Sequence of chain 1.A:
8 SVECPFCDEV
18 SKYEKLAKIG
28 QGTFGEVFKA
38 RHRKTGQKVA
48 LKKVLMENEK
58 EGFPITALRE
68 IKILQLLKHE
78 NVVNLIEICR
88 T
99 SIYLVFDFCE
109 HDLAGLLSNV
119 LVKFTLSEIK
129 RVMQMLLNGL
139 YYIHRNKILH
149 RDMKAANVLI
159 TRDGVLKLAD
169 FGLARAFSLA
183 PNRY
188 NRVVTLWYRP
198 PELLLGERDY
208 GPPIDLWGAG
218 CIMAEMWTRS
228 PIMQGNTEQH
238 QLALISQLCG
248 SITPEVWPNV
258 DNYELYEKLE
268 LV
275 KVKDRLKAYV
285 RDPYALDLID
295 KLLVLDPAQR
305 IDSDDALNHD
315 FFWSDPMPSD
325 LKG

A protein and the small-molecule ligand that binds it are described below.
Small molecule (SMILES): CN1CC[C@H](c2c(O)cc(O)c3c(=O)cc(-c4ccccc4Cl)oc23)[C@H](O)C1

Binding-site contacts:
Ligand atom C3 contacts residue CYS107 of chain 1.A at 3.4 Å (hydrophobic).
Ligand atom C21 contacts residue ILE26 of chain 1.A at 3.5 Å (hydrophobic).
Ligand atom C2 contacts residue ILE26 of chain 1.A at 3.8 Å (hydrophobic).
Ligand atom C6 contacts residue PHE104 of chain 1.A at 3.8 Å (hydrophobic).
Ligand atom C5 contacts residue VAL80 of chain 1.A at 3.9 Å (hydrophobic).
Ligand atom O4 contacts residue ALA47 of chain 1.A at 3.2 Å.
Ligand atom C25 contacts residue GLU108 of chain 1.A at 3.6 Å.
Ligand atom O3 contacts residue LYS49 of chain 1.A at 3.2 Å.
Ligand atom C12 contacts residue ASP168 of chain 1.A at 3.8 Å.
Ligand atom O1 contacts residue LEU157 of chain 1.A at 3.8 Å.
Ligand atom C26 contacts residue ILE26 of chain 1.A at 3.7 Å (hydrophobic).
Ligand atom C10 contacts residue LEU157 of chain 1.A at 3.2 Å (hydrophobic).
Ligand atom C16 contacts residue ALA154 of chain 1.A at 3.2 Å (hydrophobic).
Ligand atom C12 contacts residue PHE31 of chain 1.A at 3.5 Å (hydrophobic).
Ligand atom C5 contacts residue LEU157 of chain 1.A at 3.7 Å (hydrophobic).
Ligand atom O5 contacts residue PHE104 of chain 1.A at 3.1 Å.
Ligand atom C22 contacts residue ILE26 of chain 1.A at 3.8 Å (hydrophobic).
Ligand atom O5 contacts residue VAL80 of chain 1.A at 3.4 Å.
Ligand atom C15 contacts residue ASN155 of chain 1.A at 3.7 Å.
Ligand atom O7 contacts residue ASP168 of chain 1.A at 3.5 Å (salt-bridge).
Ligand atom O4 contacts residue PHE106 of chain 1.A at 3.9 Å.
Ligand atom C15 contacts residue ASP168 of chain 1.A at 3.8 Å.
Ligand atom O5 contacts residue ALA47 of chain 1.A at 3.5 Å.
Ligand atom C9 contacts residue LEU157 of chain 1.A at 3.4 Å (hydrophobic).
Ligand atom N1 contacts residue ASP168 of chain 1.A at 3.3 Å (salt-bridge).
Ligand atom O4 contacts residue CYS107 of chain 1.A at 3.1 Å (h-bond).
Ligand atom C1 contacts residue ASP168 of chain 1.A at 2.9 Å.
Ligand atom C4 contacts residue ALA47 of chain 1.A at 3.6 Å (hydrophobic).
Ligand atom C3 contacts residue ILE26 of chain 1.A at 3.8 Å (hydrophobic).
Ligand atom O5 contacts residue ASP105 of chain 1.A at 3.8 Å.
Ligand atom C23 contacts residue ILE26 of chain 1.A at 3.5 Å (hydrophobic).
Ligand atom N1 contacts residue ASN155 of chain 1.A at 3.5 Å (h-bond).
Ligand atom C26 contacts residue CYS107 of chain 1.A at 3.5 Å (hydrophobic).
Ligand atom C1 contacts residue PHE31 of chain 1.A at 3.8 Å (hydrophobic).
Ligand atom C1 contacts residue ASN155 of chain 1.A at 3.2 Å.
Ligand atom O3 contacts residue ASP168 of chain 1.A at 3.5 Å.
Ligand atom C3 contacts residue LEU157 of chain 1.A at 3.8 Å (hydrophobic).
Ligand atom C13 contacts residue VAL34 of chain 1.A at 3.9 Å (hydrophobic).
Ligand atom C4 contacts residue LEU157 of chain 1.A at 3.5 Å (hydrophobic).
Ligand atom C16 contacts residue ASN155 of chain 1.A at 3.0 Å.